Sequence of chain 1.D:
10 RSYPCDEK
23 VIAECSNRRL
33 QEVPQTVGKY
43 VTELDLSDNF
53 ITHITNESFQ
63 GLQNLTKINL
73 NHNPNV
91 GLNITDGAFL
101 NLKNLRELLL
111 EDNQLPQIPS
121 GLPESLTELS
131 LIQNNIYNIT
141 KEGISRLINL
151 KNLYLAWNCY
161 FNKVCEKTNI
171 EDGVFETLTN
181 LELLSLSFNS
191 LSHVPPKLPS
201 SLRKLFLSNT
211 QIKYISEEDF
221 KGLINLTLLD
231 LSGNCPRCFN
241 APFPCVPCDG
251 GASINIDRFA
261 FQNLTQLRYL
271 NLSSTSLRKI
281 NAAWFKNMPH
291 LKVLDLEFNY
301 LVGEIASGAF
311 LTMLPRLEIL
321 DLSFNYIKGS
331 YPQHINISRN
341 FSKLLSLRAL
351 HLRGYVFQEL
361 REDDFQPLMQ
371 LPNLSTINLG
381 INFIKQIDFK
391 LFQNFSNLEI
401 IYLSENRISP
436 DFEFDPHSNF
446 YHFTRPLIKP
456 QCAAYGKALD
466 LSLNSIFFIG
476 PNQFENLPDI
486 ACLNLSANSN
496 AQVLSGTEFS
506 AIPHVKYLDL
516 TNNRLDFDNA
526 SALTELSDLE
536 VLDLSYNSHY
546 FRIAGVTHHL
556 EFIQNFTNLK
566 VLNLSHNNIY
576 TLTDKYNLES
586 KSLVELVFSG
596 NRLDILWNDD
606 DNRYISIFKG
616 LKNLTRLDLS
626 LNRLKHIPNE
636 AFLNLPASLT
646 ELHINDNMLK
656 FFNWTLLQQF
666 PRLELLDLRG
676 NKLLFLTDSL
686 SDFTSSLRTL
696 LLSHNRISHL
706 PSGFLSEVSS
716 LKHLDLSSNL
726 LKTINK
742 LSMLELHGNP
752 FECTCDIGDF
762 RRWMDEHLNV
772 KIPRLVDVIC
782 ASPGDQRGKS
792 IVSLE

This small molecule binds to this protein.
Small molecule (SMILES): CC(=O)N[C@@H]1[C@@H](O)[C@H](O)[C@@H](CO)O[C@H]1O

Binding-site contacts:
Ligand atom C5 contacts residue ASN524 of chain 1.D at 3.5 Å.
Ligand atom C1 contacts residue ASN524 of chain 1.D at 1.4 Å.
Ligand atom N2 contacts residue ASN524 of chain 1.D at 3.1 Å (h-bond).
Ligand atom C7 contacts residue ASN524 of chain 1.D at 3.2 Å.
Ligand atom C2 contacts residue ASN524 of chain 1.D at 2.5 Å.
Ligand atom O7 contacts residue ASN524 of chain 1.D at 3.5 Å (h-bond).
Ligand atom O5 contacts residue SER500 of chain 1.D at 3.5 Å.
Ligand atom C7 contacts residue ALA525 of chain 1.D at 4.2 Å (hydrophobic).
Ligand atom C1 contacts residue SER500 of chain 1.D at 3.9 Å.
Ligand atom N2 contacts residue SER526 of chain 1.D at 3.7 Å.
Ligand atom C8 contacts residue ASN524 of chain 1.D at 3.7 Å.
Ligand atom O6 contacts residue SER500 of chain 1.D at 4.3 Å.
Ligand atom C6 contacts residue SER500 of chain 1.D at 3.9 Å.
Ligand atom C8 contacts residue SER526 of chain 1.D at 3.2 Å.
Ligand atom C7 contacts residue SER526 of chain 1.D at 3.9 Å.
Ligand atom C5 contacts residue SER500 of chain 1.D at 3.9 Å.
Ligand atom O7 contacts residue ALA525 of chain 1.D at 4.1 Å.
Ligand atom C3 contacts residue ASN524 of chain 1.D at 3.8 Å.
Ligand atom O5 contacts residue ASN524 of chain 1.D at 2.3 Å (h-bond).
Ligand atom C8 contacts residue ALA525 of chain 1.D at 4.1 Å (hydrophobic).
Ligand atom C4 contacts residue ASN524 of chain 1.D at 4.2 Å.